The protein below binds the small molecule below.
Small molecule (SMILES): C[C@@H]1NC(=O)[C@H](C[C@@](C)(O)CO)NC(=O)[C@@H]2CC3=C(N=C4CC=CC=C43)SC[C@H](NC(=O)[C@@H]([C@H](C)O)NC1=O)C(=O)N1C[C@H](O)C[C@H]1C(=O)N[C@@H](C)C(=O)N2

Sequence of chain 1.S:
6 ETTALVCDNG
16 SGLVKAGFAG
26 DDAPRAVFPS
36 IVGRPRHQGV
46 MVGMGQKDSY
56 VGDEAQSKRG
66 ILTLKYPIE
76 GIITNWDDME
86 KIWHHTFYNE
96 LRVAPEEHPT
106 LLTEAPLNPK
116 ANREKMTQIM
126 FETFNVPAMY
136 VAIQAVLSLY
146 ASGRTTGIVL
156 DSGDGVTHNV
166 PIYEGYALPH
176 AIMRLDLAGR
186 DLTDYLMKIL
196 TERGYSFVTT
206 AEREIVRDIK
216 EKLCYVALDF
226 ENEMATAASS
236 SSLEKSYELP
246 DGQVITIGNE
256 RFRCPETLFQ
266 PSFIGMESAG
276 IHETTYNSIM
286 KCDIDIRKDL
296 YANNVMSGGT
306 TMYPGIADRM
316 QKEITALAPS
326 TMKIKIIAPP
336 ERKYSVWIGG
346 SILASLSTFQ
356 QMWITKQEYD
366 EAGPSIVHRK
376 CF

Sequence of chain 1.T:
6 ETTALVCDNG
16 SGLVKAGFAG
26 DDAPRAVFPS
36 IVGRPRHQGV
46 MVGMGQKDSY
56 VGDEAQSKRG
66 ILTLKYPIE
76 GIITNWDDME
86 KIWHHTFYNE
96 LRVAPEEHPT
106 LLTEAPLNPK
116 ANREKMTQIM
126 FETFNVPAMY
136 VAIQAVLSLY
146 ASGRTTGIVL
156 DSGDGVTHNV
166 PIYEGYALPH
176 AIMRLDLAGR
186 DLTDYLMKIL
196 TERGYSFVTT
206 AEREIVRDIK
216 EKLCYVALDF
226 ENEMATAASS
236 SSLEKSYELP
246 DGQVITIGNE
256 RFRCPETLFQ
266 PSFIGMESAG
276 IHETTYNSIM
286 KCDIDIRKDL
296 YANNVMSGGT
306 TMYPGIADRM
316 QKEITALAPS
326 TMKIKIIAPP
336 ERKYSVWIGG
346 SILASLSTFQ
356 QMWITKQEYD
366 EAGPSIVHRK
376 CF

Sequence of chain 1.U:
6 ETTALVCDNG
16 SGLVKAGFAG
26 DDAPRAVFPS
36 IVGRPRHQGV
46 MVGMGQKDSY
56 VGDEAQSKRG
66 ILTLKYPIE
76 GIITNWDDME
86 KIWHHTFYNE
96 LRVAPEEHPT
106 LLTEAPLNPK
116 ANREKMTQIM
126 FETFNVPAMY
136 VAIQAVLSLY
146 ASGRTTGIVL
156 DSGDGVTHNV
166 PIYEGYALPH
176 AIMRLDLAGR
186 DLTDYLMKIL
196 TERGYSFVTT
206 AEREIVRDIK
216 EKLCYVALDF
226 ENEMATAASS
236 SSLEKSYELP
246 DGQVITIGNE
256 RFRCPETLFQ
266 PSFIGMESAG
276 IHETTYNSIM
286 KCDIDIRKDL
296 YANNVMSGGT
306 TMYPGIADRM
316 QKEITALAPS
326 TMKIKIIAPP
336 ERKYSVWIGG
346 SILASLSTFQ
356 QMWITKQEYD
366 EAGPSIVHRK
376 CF

Binding-site contacts:
Ligand atom O contacts residue SER201 of chain 1.U at 4.1 Å.
Ligand atom CB contacts residue ILE77 of chain 1.T at 4.3 Å (hydrophobic).
Ligand atom OG1 contacts residue ARG292 of chain 1.S at 3.2 Å (salt-bridge).
Ligand atom N contacts residue GLY199 of chain 1.U at 4.4 Å.
Ligand atom CE3 contacts residue GLY199 of chain 1.U at 3.5 Å.
Ligand atom CZ3 contacts residue SER201 of chain 1.U at 4.4 Å.
Ligand atom CZ3 contacts residue GLY199 of chain 1.U at 4.0 Å.
Ligand atom CB contacts residue ARG292 of chain 1.S at 4.4 Å.
Ligand atom CE3 contacts residue SER201 of chain 1.U at 4.3 Å.
Ligand atom CD2 contacts residue SER201 of chain 1.U at 4.3 Å.
Ligand atom O1 contacts residue GLY199 of chain 1.U at 3.9 Å.
Ligand atom CE2 contacts residue SER201 of chain 1.U at 4.4 Å.
Ligand atom CB contacts residue GLU74 of chain 1.T at 3.5 Å.
Ligand atom OD1 contacts residue ASN282 of chain 1.S at 4.4 Å.